Binding-site contacts:
Ligand atom C8 contacts residue NAG1 of chain 1.EB at 3.2 Å.
Ligand atom C1 contacts residue NAG1 of chain 1.EB at 4.1 Å.
Ligand atom N2 contacts residue ASN355 of chain 1.E at 2.9 Å (h-bond).
Ligand atom O5 contacts residue NAG1 of chain 1.EB at 4.3 Å.
Ligand atom O7 contacts residue NAG1 of chain 1.EB at 4.1 Å.
Ligand atom O3 contacts residue NAG1 of chain 1.EB at 3.8 Å.
Ligand atom O5 contacts residue SER357 of chain 1.E at 4.0 Å.
Ligand atom C3 contacts residue NAG1 of chain 1.EB at 3.4 Å.
Ligand atom C4 contacts residue ASN355 of chain 1.E at 4.2 Å.
Ligand atom C1 contacts residue SER357 of chain 1.E at 3.7 Å.
Ligand atom C5 contacts residue ASN355 of chain 1.E at 3.7 Å.
Ligand atom C7 contacts residue NAG1 of chain 1.EB at 3.1 Å.
Ligand atom C2 contacts residue NAG1 of chain 1.EB at 3.5 Å.
Ligand atom C7 contacts residue ASN355 of chain 1.E at 3.9 Å.
Ligand atom N2 contacts residue NAG1 of chain 1.EB at 2.6 Å (h-bond).
Ligand atom C6 contacts residue NAG1 of chain 1.EB at 3.8 Å.
Ligand atom C3 contacts residue ASN355 of chain 1.E at 3.8 Å.
Ligand atom O6 contacts residue NAG1 of chain 1.EB at 4.1 Å.
Ligand atom C6 contacts residue NAG1 of chain 1.Z at 3.5 Å.
Ligand atom C5 contacts residue SER357 of chain 1.E at 3.9 Å.
Ligand atom C2 contacts residue ASN355 of chain 1.E at 2.4 Å.
Ligand atom C1 contacts residue ASN355 of chain 1.E at 1.4 Å.
Ligand atom O6 contacts residue NAG1 of chain 1.Z at 3.4 Å.
Ligand atom O5 contacts residue ASN355 of chain 1.E at 2.4 Å (h-bond).

The small molecule below binds the protein below.
Small molecule (SMILES): CC(=O)N[C@H]1[C@H](O[C@H]2[C@H](O)[C@@H](NC(C)=O)CO[C@@H]2CO)O[C@H](CO)[C@@H](O)[C@@H]1O

Sequence of chain 1.E:
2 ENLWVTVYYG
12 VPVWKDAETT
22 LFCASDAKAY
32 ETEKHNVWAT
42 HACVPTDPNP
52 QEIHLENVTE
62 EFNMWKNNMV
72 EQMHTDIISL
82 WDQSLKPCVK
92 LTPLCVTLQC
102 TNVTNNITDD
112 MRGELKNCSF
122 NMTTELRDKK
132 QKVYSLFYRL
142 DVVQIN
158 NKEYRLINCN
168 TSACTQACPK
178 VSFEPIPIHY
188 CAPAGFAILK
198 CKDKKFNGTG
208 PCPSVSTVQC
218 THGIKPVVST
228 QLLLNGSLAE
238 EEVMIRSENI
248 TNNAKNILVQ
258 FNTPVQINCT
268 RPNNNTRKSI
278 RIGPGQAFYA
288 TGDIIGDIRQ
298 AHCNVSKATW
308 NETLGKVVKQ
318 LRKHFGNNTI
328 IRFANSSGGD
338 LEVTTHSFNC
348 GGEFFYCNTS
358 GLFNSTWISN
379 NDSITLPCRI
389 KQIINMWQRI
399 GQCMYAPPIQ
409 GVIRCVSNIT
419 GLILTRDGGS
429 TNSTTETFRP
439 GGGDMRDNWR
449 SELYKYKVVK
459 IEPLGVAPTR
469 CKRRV